This small molecule binds to this protein.
Small molecule (SMILES): CC(=O)N[C@@H]1[C@@H](O)[C@H](O)[C@@H](CO)O[C@H]1O

Sequence of chain 54.B:
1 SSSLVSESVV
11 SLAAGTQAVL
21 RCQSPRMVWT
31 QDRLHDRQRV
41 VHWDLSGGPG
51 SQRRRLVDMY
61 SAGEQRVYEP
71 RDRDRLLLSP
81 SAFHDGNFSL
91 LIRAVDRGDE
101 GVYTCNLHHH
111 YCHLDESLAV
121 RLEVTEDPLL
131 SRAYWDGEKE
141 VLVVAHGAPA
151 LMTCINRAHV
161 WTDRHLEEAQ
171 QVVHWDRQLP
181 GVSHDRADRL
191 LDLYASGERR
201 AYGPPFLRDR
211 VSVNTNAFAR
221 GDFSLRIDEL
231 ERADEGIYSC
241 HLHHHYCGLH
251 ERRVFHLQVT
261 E

Sequence of chain 54.H:
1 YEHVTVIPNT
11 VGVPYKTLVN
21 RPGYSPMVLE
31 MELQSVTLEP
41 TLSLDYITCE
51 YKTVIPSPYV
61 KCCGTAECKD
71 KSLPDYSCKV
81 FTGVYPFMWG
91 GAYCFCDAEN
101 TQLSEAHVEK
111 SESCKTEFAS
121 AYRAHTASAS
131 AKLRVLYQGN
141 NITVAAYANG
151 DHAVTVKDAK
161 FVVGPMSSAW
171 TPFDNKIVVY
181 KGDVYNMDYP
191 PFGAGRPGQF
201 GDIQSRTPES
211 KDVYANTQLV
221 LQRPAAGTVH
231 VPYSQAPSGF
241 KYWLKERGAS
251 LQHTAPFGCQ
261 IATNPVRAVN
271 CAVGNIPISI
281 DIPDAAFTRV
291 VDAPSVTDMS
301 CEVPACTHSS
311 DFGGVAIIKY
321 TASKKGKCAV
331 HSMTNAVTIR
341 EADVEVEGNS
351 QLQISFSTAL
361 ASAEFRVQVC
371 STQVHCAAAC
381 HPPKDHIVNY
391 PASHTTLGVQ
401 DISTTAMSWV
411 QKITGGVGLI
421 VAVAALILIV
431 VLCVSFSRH

Sequence of chain 54.I:
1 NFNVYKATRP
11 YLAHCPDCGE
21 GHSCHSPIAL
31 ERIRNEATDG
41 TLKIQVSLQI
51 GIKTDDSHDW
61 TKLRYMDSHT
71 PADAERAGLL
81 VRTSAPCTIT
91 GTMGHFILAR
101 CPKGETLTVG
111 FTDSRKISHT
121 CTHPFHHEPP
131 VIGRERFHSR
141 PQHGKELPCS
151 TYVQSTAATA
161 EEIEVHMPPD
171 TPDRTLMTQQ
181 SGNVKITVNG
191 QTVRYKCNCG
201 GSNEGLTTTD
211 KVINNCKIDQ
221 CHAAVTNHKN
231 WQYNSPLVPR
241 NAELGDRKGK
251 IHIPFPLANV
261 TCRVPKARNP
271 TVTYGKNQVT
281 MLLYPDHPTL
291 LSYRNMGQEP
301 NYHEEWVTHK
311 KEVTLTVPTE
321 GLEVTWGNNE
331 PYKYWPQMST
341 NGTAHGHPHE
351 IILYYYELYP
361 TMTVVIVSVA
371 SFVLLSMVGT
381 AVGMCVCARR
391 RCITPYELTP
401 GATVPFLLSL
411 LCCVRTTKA

Binding-site contacts:
Ligand atom N2 contacts residue ASN259 of chain 54.I at 3.0 Å (h-bond).
Ligand atom C6 contacts residue LYS115 of chain 54.H at 4.3 Å.
Ligand atom C3 contacts residue ASN259 of chain 54.I at 3.8 Å.
Ligand atom C2 contacts residue ASN259 of chain 54.I at 2.4 Å.
Ligand atom C4 contacts residue LYS115 of chain 54.H at 4.5 Å.
Ligand atom O6 contacts residue ASN259 of chain 54.I at 4.5 Å.
Ligand atom O7 contacts residue ASN259 of chain 54.I at 2.8 Å (h-bond).
Ligand atom C4 contacts residue ASN259 of chain 54.I at 4.1 Å.
Ligand atom O6 contacts residue THR116 of chain 54.H at 3.5 Å.
Ligand atom C8 contacts residue GLU198 of chain 54.B at 4.1 Å.
Ligand atom O5 contacts residue THR116 of chain 54.H at 4.3 Å.
Ligand atom C7 contacts residue ASN259 of chain 54.I at 3.1 Å.
Ligand atom C8 contacts residue ASN259 of chain 54.I at 4.4 Å.
Ligand atom O7 contacts residue LYS181 of chain 54.H at 4.1 Å.
Ligand atom O6 contacts residue LYS115 of chain 54.H at 3.7 Å.
Ligand atom C5 contacts residue ASN259 of chain 54.I at 3.6 Å.
Ligand atom O5 contacts residue ASN259 of chain 54.I at 2.3 Å (h-bond).
Ligand atom C1 contacts residue ASN259 of chain 54.I at 1.4 Å.